Sequence of chain 1.B:
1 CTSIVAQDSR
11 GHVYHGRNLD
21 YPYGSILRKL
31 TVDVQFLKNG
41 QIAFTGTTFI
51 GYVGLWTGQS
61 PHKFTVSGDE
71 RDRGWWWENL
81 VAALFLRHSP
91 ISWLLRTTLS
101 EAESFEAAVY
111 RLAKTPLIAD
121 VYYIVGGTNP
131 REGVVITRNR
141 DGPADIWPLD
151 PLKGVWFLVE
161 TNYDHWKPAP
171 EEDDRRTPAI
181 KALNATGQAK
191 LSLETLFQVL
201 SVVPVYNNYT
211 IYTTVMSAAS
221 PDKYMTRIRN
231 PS

A small-molecule ligand and the protein it binds are described below.
Small molecule (SMILES): CC(C)(C)CC(C)(C)c1ccc(OCCOCCO)cc1

Sequence of chain 1.A:
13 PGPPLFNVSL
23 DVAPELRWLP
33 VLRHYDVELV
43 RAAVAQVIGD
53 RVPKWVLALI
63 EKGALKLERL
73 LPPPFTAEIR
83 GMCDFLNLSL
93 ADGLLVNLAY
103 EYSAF

Binding-site contacts:
Ligand atom C11 contacts residue LEU100 of chain 1.A at 4.3 Å (hydrophobic).
Ligand atom C12 contacts residue ILE62 of chain 1.A at 4.1 Å (hydrophobic).
Ligand atom C18 contacts residue GLU103 of chain 1.A at 4.4 Å.
Ligand atom C13 contacts residue ASN79 of chain 1.B at 4.2 Å.
Ligand atom C13 contacts residue GLU103 of chain 1.A at 3.2 Å.
Ligand atom C1 contacts residue TRP76 of chain 1.B at 3.4 Å (hydrophobic).
Ligand atom C7 contacts residue LEU80 of chain 1.B at 4.1 Å (hydrophobic).
Ligand atom C8 contacts residue ASN79 of chain 1.B at 3.6 Å.
Ligand atom C6 contacts residue LEU100 of chain 1.A at 4.2 Å (hydrophobic).
Ligand atom C14 contacts residue GLU103 of chain 1.A at 3.4 Å.
Ligand atom C10 contacts residue LEU69 of chain 1.A at 3.5 Å (hydrophobic).
Ligand atom C4 contacts residue TRP76 of chain 1.B at 4.4 Å (hydrophobic).
Ligand atom C11 contacts residue ILE62 of chain 1.A at 4.3 Å (hydrophobic).
Ligand atom C14 contacts residue ASN79 of chain 1.B at 4.3 Å.
Ligand atom C8 contacts residue ALA83 of chain 1.B at 3.7 Å (hydrophobic).
Ligand atom C15 contacts residue TYR104 of chain 1.A at 4.0 Å (hydrophobic).
Ligand atom O2 contacts residue TYR104 of chain 1.A at 4.1 Å.
Ligand atom C11 contacts residue LEU97 of chain 1.A at 3.3 Å (hydrophobic).
Ligand atom O1 contacts residue PHE107 of chain 1.A at 4.0 Å.
Ligand atom O1 contacts residue TRP76 of chain 1.B at 3.6 Å.
Ligand atom C8 contacts residue ILE118 of chain 1.B at 4.1 Å (hydrophobic).
Ligand atom C18 contacts residue LEU80 of chain 1.B at 4.5 Å (hydrophobic).
Ligand atom C15 contacts residue TRP76 of chain 1.B at 4.0 Å (hydrophobic).
Ligand atom C17 contacts residue LEU80 of chain 1.B at 3.9 Å (hydrophobic).
Ligand atom C7 contacts residue LEU84 of chain 1.B at 3.4 Å (hydrophobic).
Ligand atom C14 contacts residue TYR104 of chain 1.A at 3.3 Å (hydrophobic).
Ligand atom C16 contacts residue TRP76 of chain 1.B at 4.1 Å (hydrophobic).
Ligand atom C13 contacts residue TYR104 of chain 1.A at 3.6 Å (hydrophobic).
Ligand atom C16 contacts residue LEU80 of chain 1.B at 4.2 Å (hydrophobic).
Ligand atom C8 contacts residue GLU103 of chain 1.A at 4.4 Å.
Ligand atom C7 contacts residue ALA83 of chain 1.B at 4.3 Å (hydrophobic).
Ligand atom O1 contacts residue TYR104 of chain 1.A at 3.9 Å.
Ligand atom C11 contacts residue TYR104 of chain 1.A at 4.3 Å (hydrophobic).
Ligand atom C12 contacts residue TYR104 of chain 1.A at 4.3 Å (hydrophobic).